Sequence of chain 1.A:
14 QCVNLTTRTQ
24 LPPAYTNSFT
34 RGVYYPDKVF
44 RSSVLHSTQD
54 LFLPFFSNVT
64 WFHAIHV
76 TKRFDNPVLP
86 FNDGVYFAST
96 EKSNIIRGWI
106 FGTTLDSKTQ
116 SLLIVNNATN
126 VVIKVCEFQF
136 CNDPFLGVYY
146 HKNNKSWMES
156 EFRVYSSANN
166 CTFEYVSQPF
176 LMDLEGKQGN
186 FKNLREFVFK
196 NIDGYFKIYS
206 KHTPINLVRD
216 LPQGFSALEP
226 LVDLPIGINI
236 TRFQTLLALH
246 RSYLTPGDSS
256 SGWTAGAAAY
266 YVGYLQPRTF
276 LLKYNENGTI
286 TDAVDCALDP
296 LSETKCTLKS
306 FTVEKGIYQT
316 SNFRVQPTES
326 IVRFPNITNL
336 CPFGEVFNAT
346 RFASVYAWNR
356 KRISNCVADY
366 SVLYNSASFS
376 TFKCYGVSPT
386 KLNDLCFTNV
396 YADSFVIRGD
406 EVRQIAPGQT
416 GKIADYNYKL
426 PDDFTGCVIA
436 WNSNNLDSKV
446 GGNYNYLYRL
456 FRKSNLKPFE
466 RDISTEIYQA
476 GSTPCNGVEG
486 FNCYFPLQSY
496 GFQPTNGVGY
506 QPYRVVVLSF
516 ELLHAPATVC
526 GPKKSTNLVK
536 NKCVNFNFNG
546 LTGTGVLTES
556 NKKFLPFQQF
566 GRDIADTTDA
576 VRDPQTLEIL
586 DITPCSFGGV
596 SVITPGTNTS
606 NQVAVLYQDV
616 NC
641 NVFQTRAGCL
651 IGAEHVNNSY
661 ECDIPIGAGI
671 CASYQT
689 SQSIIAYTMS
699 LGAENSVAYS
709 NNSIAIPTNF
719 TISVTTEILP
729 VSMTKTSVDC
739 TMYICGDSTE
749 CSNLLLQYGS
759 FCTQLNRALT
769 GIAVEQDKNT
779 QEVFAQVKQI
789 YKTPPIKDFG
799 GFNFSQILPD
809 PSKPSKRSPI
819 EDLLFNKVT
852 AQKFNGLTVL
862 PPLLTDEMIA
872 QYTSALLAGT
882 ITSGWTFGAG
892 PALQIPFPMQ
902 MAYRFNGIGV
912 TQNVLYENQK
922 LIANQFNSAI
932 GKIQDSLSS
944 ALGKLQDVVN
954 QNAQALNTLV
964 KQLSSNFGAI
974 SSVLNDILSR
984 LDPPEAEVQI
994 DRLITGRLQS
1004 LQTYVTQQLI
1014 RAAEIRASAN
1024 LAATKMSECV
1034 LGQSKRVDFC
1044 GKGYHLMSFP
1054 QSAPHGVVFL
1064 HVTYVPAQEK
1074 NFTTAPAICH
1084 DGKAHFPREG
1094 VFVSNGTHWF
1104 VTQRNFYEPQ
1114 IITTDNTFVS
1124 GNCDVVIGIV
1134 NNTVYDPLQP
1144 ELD

Binding-site contacts:
Ligand atom C4 contacts residue ASN709 of chain 1.C at 4.2 Å.
Ligand atom O5 contacts residue ASN709 of chain 1.C at 2.4 Å (h-bond).
Ligand atom C1 contacts residue ASN709 of chain 1.C at 1.4 Å.
Ligand atom C5 contacts residue ASN709 of chain 1.C at 3.7 Å.
Ligand atom O5 contacts residue ASP796 of chain 1.A at 4.0 Å.
Ligand atom C8 contacts residue ASN709 of chain 1.C at 4.4 Å.
Ligand atom O6 contacts residue ASP796 of chain 1.A at 4.0 Å.
Ligand atom C3 contacts residue ASN709 of chain 1.C at 3.8 Å.
Ligand atom C7 contacts residue ASN709 of chain 1.C at 3.5 Å.
Ligand atom N2 contacts residue ASN709 of chain 1.C at 2.9 Å (h-bond).
Ligand atom C8 contacts residue ASN710 of chain 1.C at 4.0 Å.
Ligand atom O7 contacts residue ASN709 of chain 1.C at 3.8 Å.
Ligand atom O7 contacts residue GLY1131 of chain 1.C at 4.4 Å.
Ligand atom C2 contacts residue ASN709 of chain 1.C at 2.5 Å.

Sequence of chain 1.C:
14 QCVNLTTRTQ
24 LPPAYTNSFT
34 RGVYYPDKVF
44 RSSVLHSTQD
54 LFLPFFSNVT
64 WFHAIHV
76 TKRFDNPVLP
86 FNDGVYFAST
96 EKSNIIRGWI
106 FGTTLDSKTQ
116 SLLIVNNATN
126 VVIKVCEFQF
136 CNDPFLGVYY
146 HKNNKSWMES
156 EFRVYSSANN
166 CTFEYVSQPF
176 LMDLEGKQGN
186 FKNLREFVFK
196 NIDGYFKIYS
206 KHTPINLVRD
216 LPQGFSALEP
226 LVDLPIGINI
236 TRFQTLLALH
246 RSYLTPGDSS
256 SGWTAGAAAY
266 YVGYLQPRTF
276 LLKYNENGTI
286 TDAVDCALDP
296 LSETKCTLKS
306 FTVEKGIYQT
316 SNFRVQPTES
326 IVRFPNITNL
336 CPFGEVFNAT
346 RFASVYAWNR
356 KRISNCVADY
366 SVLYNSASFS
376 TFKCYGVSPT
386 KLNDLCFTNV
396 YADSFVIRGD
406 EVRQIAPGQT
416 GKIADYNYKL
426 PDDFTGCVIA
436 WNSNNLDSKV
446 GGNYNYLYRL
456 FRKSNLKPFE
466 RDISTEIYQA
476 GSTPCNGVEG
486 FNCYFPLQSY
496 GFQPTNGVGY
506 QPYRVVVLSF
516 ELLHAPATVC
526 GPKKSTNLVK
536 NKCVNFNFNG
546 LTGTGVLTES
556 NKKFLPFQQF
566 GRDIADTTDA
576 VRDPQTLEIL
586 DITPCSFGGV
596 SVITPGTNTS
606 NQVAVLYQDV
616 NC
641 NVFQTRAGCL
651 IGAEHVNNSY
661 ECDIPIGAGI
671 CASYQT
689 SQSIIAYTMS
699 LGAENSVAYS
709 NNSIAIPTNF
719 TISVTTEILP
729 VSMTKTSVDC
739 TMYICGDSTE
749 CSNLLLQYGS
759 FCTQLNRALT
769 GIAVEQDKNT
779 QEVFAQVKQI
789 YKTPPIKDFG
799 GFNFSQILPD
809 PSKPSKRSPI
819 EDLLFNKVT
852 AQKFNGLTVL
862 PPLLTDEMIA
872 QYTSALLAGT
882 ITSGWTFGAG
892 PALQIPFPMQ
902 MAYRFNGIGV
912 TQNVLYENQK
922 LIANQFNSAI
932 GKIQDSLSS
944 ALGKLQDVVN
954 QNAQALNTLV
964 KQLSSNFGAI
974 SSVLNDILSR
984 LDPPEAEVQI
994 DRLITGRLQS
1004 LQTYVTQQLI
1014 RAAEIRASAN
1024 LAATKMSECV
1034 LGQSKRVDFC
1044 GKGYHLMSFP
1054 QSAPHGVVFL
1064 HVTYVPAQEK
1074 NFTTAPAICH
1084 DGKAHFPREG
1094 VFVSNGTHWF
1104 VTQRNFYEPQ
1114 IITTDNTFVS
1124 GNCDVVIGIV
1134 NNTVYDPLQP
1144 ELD

A protein and the small-molecule ligand that binds it are described below.
Small molecule (SMILES): CC(=O)N[C@@H]1[C@@H](O)[C@H](O)[C@@H](CO)O[C@H]1O